This small molecule binds to this protein.
Small molecule (SMILES): CCc1oc2cc(S(=O)(=O)Nc3ccc(S(=O)(=O)Nc4nccs4)cc3)ccc2c1C(=O)c1cc(Br)c(O)c(Br)c1

Sequence of chain 1.A:
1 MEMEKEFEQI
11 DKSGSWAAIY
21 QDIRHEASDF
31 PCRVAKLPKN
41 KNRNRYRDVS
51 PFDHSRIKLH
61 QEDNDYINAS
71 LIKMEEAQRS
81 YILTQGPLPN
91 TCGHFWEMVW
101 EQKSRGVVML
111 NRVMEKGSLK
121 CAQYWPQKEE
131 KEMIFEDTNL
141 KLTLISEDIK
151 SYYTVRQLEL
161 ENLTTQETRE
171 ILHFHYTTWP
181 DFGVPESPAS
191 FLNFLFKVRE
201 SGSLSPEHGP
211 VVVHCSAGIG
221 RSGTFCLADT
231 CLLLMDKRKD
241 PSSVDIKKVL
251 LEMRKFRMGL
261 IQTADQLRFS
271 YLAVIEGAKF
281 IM

Binding-site contacts:
Ligand atom C8 contacts residue PHE280 of chain 1.A at 3.6 Å (hydrophobic).
Ligand atom C39 contacts residue PHE280 of chain 1.A at 2.6 Å (hydrophobic).
Ligand atom C9 contacts residue PHE280 of chain 1.A at 3.8 Å (hydrophobic).
Ligand atom C19 contacts residue PHE280 of chain 1.A at 3.3 Å (hydrophobic).
Ligand atom S41 contacts residue PHE280 of chain 1.A at 3.8 Å.
Ligand atom C5 contacts residue PHE280 of chain 1.A at 3.5 Å (hydrophobic).
Ligand atom O17 contacts residue ALA189 of chain 1.A at 3.4 Å (h-bond).
Ligand atom C23 contacts residue ASN193 of chain 1.A at 3.5 Å.
Ligand atom C29 contacts residue LYS279 of chain 1.A at 3.6 Å.
Ligand atom C13 contacts residue PHE280 of chain 1.A at 3.8 Å (hydrophobic).
Ligand atom O18 contacts residue ALA189 of chain 1.A at 3.6 Å.
Ligand atom O7 contacts residue PHE280 of chain 1.A at 3.3 Å.
Ligand atom N16 contacts residue GLU276 of chain 1.A at 2.5 Å (salt-bridge).
Ligand atom BR24 contacts residue GLU200 of chain 1.A at 3.3 Å.
Ligand atom N38 contacts residue PHE280 of chain 1.A at 3.1 Å (h-bond).
Ligand atom C3 contacts residue LEU192 of chain 1.A at 3.8 Å (hydrophobic).
Ligand atom O35 contacts residue MET282 of chain 1.A at 3.6 Å.
Ligand atom N38 contacts residue MET282 of chain 1.A at 3.8 Å.
Ligand atom C22 contacts residue PHE196 of chain 1.A at 3.5 Å (hydrophobic).
Ligand atom C14 contacts residue PHE196 of chain 1.A at 3.6 Å (hydrophobic).
Ligand atom O7 contacts residue GLY277 of chain 1.A at 3.9 Å.
Ligand atom O12 contacts residue ASN193 of chain 1.A at 3.0 Å.
Ligand atom C14 contacts residue GLY277 of chain 1.A at 3.4 Å.
Ligand atom C3 contacts residue GLU276 of chain 1.A at 3.8 Å.
Ligand atom C21 contacts residue PHE196 of chain 1.A at 3.8 Å (hydrophobic).
Ligand atom C40 contacts residue PHE280 of chain 1.A at 3.5 Å (hydrophobic).
Ligand atom C20 contacts residue PHE196 of chain 1.A at 3.8 Å (hydrophobic).
Ligand atom C6 contacts residue PHE280 of chain 1.A at 3.5 Å (hydrophobic).
Ligand atom O35 contacts residue LYS279 of chain 1.A at 3.0 Å (salt-bridge).
Ligand atom C1 contacts residue ALA189 of chain 1.A at 3.7 Å (hydrophobic).
Ligand atom C13 contacts residue PHE196 of chain 1.A at 3.8 Å (hydrophobic).
Ligand atom C20 contacts residue PHE280 of chain 1.A at 3.9 Å (hydrophobic).
Ligand atom C27 contacts residue GLU276 of chain 1.A at 3.2 Å.
Ligand atom BR26 contacts residue PHE280 of chain 1.A at 3.9 Å.
Ligand atom C37 contacts residue PHE280 of chain 1.A at 3.9 Å (hydrophobic).
Ligand atom C29 contacts residue PHE280 of chain 1.A at 3.9 Å (hydrophobic).
Ligand atom C31 contacts residue PHE280 of chain 1.A at 3.9 Å (hydrophobic).
Ligand atom C23 contacts residue PHE196 of chain 1.A at 3.7 Å (hydrophobic).
Ligand atom C28 contacts residue GLU276 of chain 1.A at 3.1 Å.
Ligand atom O17 contacts residue GLU276 of chain 1.A at 3.8 Å.